Sequence of chain 1.A:
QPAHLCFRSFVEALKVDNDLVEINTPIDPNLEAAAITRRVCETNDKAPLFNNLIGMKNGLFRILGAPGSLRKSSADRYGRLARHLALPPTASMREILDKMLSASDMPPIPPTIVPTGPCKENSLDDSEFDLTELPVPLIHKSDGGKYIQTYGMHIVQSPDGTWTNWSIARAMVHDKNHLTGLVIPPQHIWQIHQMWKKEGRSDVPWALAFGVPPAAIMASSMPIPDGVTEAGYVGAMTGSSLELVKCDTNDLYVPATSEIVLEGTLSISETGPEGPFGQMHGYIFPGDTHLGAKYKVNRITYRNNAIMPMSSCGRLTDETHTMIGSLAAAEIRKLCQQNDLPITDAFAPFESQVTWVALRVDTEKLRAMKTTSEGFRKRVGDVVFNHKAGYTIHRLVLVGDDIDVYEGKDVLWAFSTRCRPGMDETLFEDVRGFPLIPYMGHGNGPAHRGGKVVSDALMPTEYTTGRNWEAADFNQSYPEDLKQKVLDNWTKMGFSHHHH

A small-molecule ligand and the protein it binds are described below.
Small molecule (SMILES): Cc1cc2c3c(c1C)C(C)(C)C[C@@H](O)N3c1c(nc(O)[nH]c1=O)N2C[C@H](O)[C@H](O)[C@H](O)COP(=O)(O)O

Binding-site contacts:
Ligand atom O8 contacts residue ASN168 of chain 1.A at 3.0 Å (h-bond).
Ligand atom O3 contacts residue ARG173 of chain 1.A at 2.8 Å (salt-bridge).
Ligand atom N2 contacts residue GLN190 of chain 1.A at 3.3 Å (h-bond).
Ligand atom O8 contacts residue HIS191 of chain 1.A at 3.2 Å (h-bond).
Ligand atom C10 contacts residue ILE327 of chain 1.A at 3.4 Å (hydrophobic).
Ligand atom O7 contacts residue SER223 of chain 1.A at 3.4 Å (h-bond).
Ligand atom C19 contacts residue ILE171 of chain 1.A at 3.4 Å (hydrophobic).
Ligand atom O3 contacts residue ALA172 of chain 1.A at 3.6 Å.
Ligand atom O4 contacts residue ILE171 of chain 1.A at 2.9 Å (h-bond).
Ligand atom C15 contacts residue THR153 of chain 1.A at 3.4 Å.
Ligand atom O6 contacts residue PRO226 of chain 1.A at 3.3 Å (h-bond).
Ligand atom O6 contacts residue MET225 of chain 1.A at 3.3 Å.
Ligand atom C16 contacts residue THR153 of chain 1.A at 3.5 Å.
Ligand atom O4 contacts residue SER223 of chain 1.A at 3.6 Å (h-bond).
Ligand atom C12 contacts residue SCN1 of chain 1.F at 3.4 Å.
Ligand atom O7 contacts residue K1 of chain 1.C at 3.0 Å.
Ligand atom C4 contacts residue ILE171 of chain 1.A at 3.3 Å (hydrophobic).
Ligand atom C6 contacts residue ILE327 of chain 1.A at 3.5 Å (hydrophobic).
Ligand atom C21 contacts residue SER223 of chain 1.A at 3.6 Å.
Ligand atom N2 contacts residue ILE171 of chain 1.A at 3.4 Å (h-bond).
Ligand atom O10 contacts residue HIS191 of chain 1.A at 2.8 Å (h-bond).
Ligand atom O8 contacts residue GLU233 of chain 1.A at 3.1 Å (salt-bridge).
Ligand atom P1 contacts residue K1 of chain 1.C at 3.4 Å.
Ligand atom O5 contacts residue GLN190 of chain 1.A at 2.9 Å (h-bond).
Ligand atom O8 contacts residue MN1 of chain 1.B at 2.2 Å.
Ligand atom C2 contacts residue ARG173 of chain 1.A at 3.5 Å.
Ligand atom C14 contacts residue SER224 of chain 1.A at 3.4 Å.
Ligand atom C1 contacts residue GLN190 of chain 1.A at 3.5 Å.
Ligand atom O2 contacts residue SCN1 of chain 1.F at 2.0 Å.
Ligand atom O1 contacts residue GLN190 of chain 1.A at 3.0 Å (h-bond).
Ligand atom P1 contacts residue MN1 of chain 1.B at 3.4 Å.
Ligand atom N4 contacts residue ILE171 of chain 1.A at 3.5 Å (h-bond).
Ligand atom O9 contacts residue PRO226 of chain 1.A at 3.5 Å.
Ligand atom N1 contacts residue ALA172 of chain 1.A at 3.6 Å.
Ligand atom O7 contacts residue SER170 of chain 1.A at 3.2 Å.
Ligand atom O8 contacts residue K1 of chain 1.C at 2.9 Å.
Ligand atom C2 contacts residue ALA172 of chain 1.A at 3.4 Å (hydrophobic).
Ligand atom O9 contacts residue HIS191 of chain 1.A at 3.6 Å (h-bond).
Ligand atom C11 contacts residue SCN1 of chain 1.F at 3.2 Å.
Ligand atom O9 contacts residue LYS391 of chain 1.A at 2.6 Å (salt-bridge).